Sequence of chain 1.A:
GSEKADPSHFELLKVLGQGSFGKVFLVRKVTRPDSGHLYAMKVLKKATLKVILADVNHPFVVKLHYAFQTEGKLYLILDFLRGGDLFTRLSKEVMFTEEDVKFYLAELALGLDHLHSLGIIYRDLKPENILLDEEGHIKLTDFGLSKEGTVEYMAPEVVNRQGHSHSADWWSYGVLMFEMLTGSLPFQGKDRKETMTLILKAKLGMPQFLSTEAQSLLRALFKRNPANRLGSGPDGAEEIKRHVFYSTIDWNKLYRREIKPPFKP

A protein and the small-molecule ligand that binds it are described below.
Small molecule (SMILES): CN[C@@H]1C[C@H]2O[C@@](C)([C@@H]1OC)n1c3ccccc3c3c4c(c5c6ccccc6n2c5c31)C(=O)NC4

Binding-site contacts:
Ligand atom C25 contacts residue GLY37 of chain 1.A at 3.9 Å.
Ligand atom C5 contacts residue LEU162 of chain 1.A at 3.7 Å (hydrophobic).
Ligand atom C27 contacts residue GLU159 of chain 1.A at 3.1 Å.
Ligand atom O6 contacts residue GLU159 of chain 1.A at 3.5 Å (salt-bridge).
Ligand atom C25 contacts residue LEU36 of chain 1.A at 3.4 Å (hydrophobic).
Ligand atom C10 contacts residue LEU162 of chain 1.A at 3.7 Å (hydrophobic).
Ligand atom C24 contacts residue ASP116 of chain 1.A at 3.5 Å.
Ligand atom C7 contacts residue LEU162 of chain 1.A at 3.7 Å (hydrophobic).
Ligand atom C14 contacts residue THR172 of chain 1.A at 3.5 Å.
Ligand atom N1 contacts residue ASP110 of chain 1.A at 2.7 Å (salt-bridge).
Ligand atom C1 contacts residue LEU36 of chain 1.A at 3.8 Å (hydrophobic).
Ligand atom C8 contacts residue ALA60 of chain 1.A at 3.6 Å (hydrophobic).
Ligand atom N1 contacts residue ALA60 of chain 1.A at 3.3 Å.
Ligand atom C15 contacts residue ASP173 of chain 1.A at 3.8 Å.
Ligand atom O4 contacts residue GLY37 of chain 1.A at 3.3 Å.
Ligand atom C5 contacts residue LEU36 of chain 1.A at 3.9 Å (hydrophobic).
Ligand atom C13 contacts residue LEU109 of chain 1.A at 3.9 Å (hydrophobic).
Ligand atom C9 contacts residue ASP110 of chain 1.A at 3.7 Å.
Ligand atom C8 contacts residue LEU112 of chain 1.A at 3.5 Å (hydrophobic).
Ligand atom C27 contacts residue ASN160 of chain 1.A at 3.2 Å.
Ligand atom C13 contacts residue THR172 of chain 1.A at 3.1 Å.
Ligand atom O5 contacts residue ASP110 of chain 1.A at 3.6 Å.
Ligand atom N4 contacts residue GLU159 of chain 1.A at 3.3 Å (salt-bridge).
Ligand atom N4 contacts residue ASP116 of chain 1.A at 3.1 Å (salt-bridge).
Ligand atom C3 contacts residue LEU112 of chain 1.A at 3.6 Å (hydrophobic).
Ligand atom C4 contacts residue PHE111 of chain 1.A at 3.9 Å (hydrophobic).
Ligand atom C9 contacts residue ALA60 of chain 1.A at 3.7 Å (hydrophobic).
Ligand atom C16 contacts residue LYS62 of chain 1.A at 3.9 Å.
Ligand atom C15 contacts residue LYS62 of chain 1.A at 2.8 Å.
Ligand atom C28 contacts residue ASP116 of chain 1.A at 3.4 Å.
Ligand atom C14 contacts residue LYS62 of chain 1.A at 3.3 Å.
Ligand atom C4 contacts residue LEU112 of chain 1.A at 3.4 Å (hydrophobic).
Ligand atom O5 contacts residue PHE111 of chain 1.A at 3.4 Å.
Ligand atom C6 contacts residue LEU162 of chain 1.A at 3.7 Å (hydrophobic).
Ligand atom C27 contacts residue THR172 of chain 1.A at 3.4 Å.
Ligand atom C8 contacts residue ASP110 of chain 1.A at 3.5 Å.
Ligand atom C20 contacts residue LEU36 of chain 1.A at 3.9 Å (hydrophobic).
Ligand atom O4 contacts residue LEU36 of chain 1.A at 3.9 Å.
Ligand atom O5 contacts residue LEU112 of chain 1.A at 2.5 Å (h-bond).
Ligand atom C12 contacts residue THR172 of chain 1.A at 3.6 Å.